The small molecule below binds the protein below.
Small molecule (SMILES): CC(=O)N[C@@H]1[C@@H](O)[C@H](O)[C@@H](CO)O[C@H]1O

Sequence of chain 1.C:
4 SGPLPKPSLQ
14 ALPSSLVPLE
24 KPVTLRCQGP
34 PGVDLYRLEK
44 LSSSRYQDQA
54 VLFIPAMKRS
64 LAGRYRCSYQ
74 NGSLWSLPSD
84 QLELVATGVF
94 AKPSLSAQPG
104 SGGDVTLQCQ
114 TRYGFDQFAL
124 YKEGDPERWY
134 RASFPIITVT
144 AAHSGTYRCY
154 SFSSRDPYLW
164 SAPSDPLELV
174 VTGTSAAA

Binding-site contacts:
Ligand atom C4 contacts residue ASN74 of chain 1.C at 4.2 Å.
Ligand atom C5 contacts residue ASN74 of chain 1.C at 3.6 Å.
Ligand atom O5 contacts residue ASN74 of chain 1.C at 2.4 Å (h-bond).
Ligand atom C8 contacts residue ASN74 of chain 1.C at 4.5 Å.
Ligand atom C1 contacts residue ASN74 of chain 1.C at 1.4 Å.
Ligand atom C8 contacts residue PRO34 of chain 1.C at 4.2 Å (hydrophobic).
Ligand atom C1 contacts residue GLY35 of chain 1.C at 4.1 Å.
Ligand atom O5 contacts residue GLY75 of chain 1.C at 4.4 Å.
Ligand atom N2 contacts residue GLY35 of chain 1.C at 4.2 Å.
Ligand atom C8 contacts residue PRO33 of chain 1.C at 3.8 Å (hydrophobic).
Ligand atom C7 contacts residue VAL36 of chain 1.C at 4.5 Å (hydrophobic).
Ligand atom C3 contacts residue ASN74 of chain 1.C at 3.7 Å.
Ligand atom C8 contacts residue VAL36 of chain 1.C at 4.0 Å (hydrophobic).
Ligand atom N2 contacts residue ASN74 of chain 1.C at 2.8 Å (h-bond).
Ligand atom C7 contacts residue ASN74 of chain 1.C at 3.4 Å.
Ligand atom C2 contacts residue ASN74 of chain 1.C at 2.3 Å.
Ligand atom O7 contacts residue ASN74 of chain 1.C at 3.5 Å (h-bond).